The small molecule below binds the protein below.
Small molecule (SMILES): COc1ccc(C2NN(C3CCCCCC3)C(=O)C2(C)C)cc1O/C=C/c1ccccc1

Sequence of chain 1.B:
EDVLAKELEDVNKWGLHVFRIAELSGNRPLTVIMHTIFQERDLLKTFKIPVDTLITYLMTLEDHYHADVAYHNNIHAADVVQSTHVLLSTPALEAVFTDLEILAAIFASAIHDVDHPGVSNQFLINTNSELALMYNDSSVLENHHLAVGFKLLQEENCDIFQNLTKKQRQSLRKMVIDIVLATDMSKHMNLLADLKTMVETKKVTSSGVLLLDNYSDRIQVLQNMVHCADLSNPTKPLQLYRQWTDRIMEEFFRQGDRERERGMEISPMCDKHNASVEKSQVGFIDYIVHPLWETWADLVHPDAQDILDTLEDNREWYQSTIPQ

Binding-site contacts:
Ligand atom C3 contacts residue PHE298 of chain 1.B at 3.8 Å (hydrophobic).
Ligand atom C14 contacts residue MET199 of chain 1.B at 3.8 Å (hydrophobic).
Ligand atom C20 contacts residue GLN295 of chain 1.B at 3.5 Å.
Ligand atom C19 contacts residue GLN295 of chain 1.B at 3.8 Å.
Ligand atom C1 contacts residue GLN295 of chain 1.B at 3.9 Å.
Ligand atom C5 contacts residue PHE298 of chain 1.B at 3.8 Å (hydrophobic).
Ligand atom O2 contacts residue MET199 of chain 1.B at 3.2 Å.
Ligand atom C22 contacts residue MET283 of chain 1.B at 3.2 Å (hydrophobic).
Ligand atom C13 contacts residue MET199 of chain 1.B at 3.5 Å (hydrophobic).
Ligand atom C1 contacts residue THR259 of chain 1.B at 3.9 Å.
Ligand atom C23 contacts residue PHE298 of chain 1.B at 3.3 Å (hydrophobic).
Ligand atom C1 contacts residue ILE262 of chain 1.B at 4.0 Å (hydrophobic).
Ligand atom O3 contacts residue GLN295 of chain 1.B at 2.8 Å (h-bond).
Ligand atom C27 contacts residue SER294 of chain 1.B at 3.0 Å.
Ligand atom O1 contacts residue ILE262 of chain 1.B at 3.9 Å.
Ligand atom C18 contacts residue PHE298 of chain 1.B at 3.8 Å (hydrophobic).
Ligand atom C21 contacts residue MET283 of chain 1.B at 3.0 Å (hydrophobic).
Ligand atom C21 contacts residue PHE298 of chain 1.B at 3.7 Å (hydrophobic).
Ligand atom N1 contacts residue PHE266 of chain 1.B at 3.8 Å.
Ligand atom C26 contacts residue PHE298 of chain 1.B at 3.7 Å (hydrophobic).
Ligand atom O1 contacts residue GLN295 of chain 1.B at 3.1 Å (h-bond).
Ligand atom C1 contacts residue ASN247 of chain 1.B at 3.6 Å.
Ligand atom O3 contacts residue PHE298 of chain 1.B at 3.8 Å.
Ligand atom C26 contacts residue SER294 of chain 1.B at 3.6 Å.
Ligand atom C22 contacts residue SER294 of chain 1.B at 3.7 Å.
Ligand atom C12 contacts residue MET199 of chain 1.B at 4.0 Å (hydrophobic).
Ligand atom C19 contacts residue PHE298 of chain 1.B at 3.6 Å (hydrophobic).
Ligand atom C17 contacts residue LEU245 of chain 1.B at 3.6 Å (hydrophobic).
Ligand atom C9 contacts residue EDO1 of chain 1.S at 3.7 Å.
Ligand atom C2 contacts residue GLN295 of chain 1.B at 4.0 Å.
Ligand atom C2 contacts residue PHE298 of chain 1.B at 3.6 Å (hydrophobic).
Ligand atom C23 contacts residue MET283 of chain 1.B at 3.8 Å (hydrophobic).
Ligand atom C27 contacts residue MET283 of chain 1.B at 3.3 Å (hydrophobic).
Ligand atom C4 contacts residue PHE298 of chain 1.B at 3.9 Å (hydrophobic).
Ligand atom C22 contacts residue PHE298 of chain 1.B at 3.4 Å (hydrophobic).
Ligand atom C27 contacts residue PHE298 of chain 1.B at 3.8 Å (hydrophobic).
Ligand atom C24 contacts residue PHE298 of chain 1.B at 3.8 Å (hydrophobic).
Ligand atom C16 contacts residue HIS86 of chain 1.B at 3.6 Å.
Ligand atom C2 contacts residue ILE262 of chain 1.B at 4.0 Å (hydrophobic).
Ligand atom C20 contacts residue PHE298 of chain 1.B at 3.1 Å (hydrophobic).